The small molecule below binds the protein below.
Small molecule (SMILES): CC(=O)N[C@@H]1[C@@H](O)[C@H](O)[C@@H](CO)O[C@H]1O

Sequence of chain 29.E:
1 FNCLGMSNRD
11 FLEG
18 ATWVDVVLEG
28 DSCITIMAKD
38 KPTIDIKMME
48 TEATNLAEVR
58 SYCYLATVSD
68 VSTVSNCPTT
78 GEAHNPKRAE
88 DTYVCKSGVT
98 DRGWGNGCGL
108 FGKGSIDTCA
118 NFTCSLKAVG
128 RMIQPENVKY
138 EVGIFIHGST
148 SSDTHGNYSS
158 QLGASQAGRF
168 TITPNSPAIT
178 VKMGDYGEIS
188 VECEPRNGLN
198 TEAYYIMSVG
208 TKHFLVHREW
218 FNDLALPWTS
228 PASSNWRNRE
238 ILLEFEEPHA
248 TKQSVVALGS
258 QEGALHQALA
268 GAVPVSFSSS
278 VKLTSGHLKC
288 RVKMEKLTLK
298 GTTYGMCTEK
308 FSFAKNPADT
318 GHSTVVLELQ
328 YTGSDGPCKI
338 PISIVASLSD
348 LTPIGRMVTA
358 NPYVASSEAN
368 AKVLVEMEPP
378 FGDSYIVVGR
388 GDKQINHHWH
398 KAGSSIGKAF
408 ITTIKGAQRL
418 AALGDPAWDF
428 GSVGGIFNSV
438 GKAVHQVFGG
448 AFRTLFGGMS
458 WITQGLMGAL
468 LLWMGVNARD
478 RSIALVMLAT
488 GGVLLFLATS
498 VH

Binding-site contacts:
Ligand atom O5 contacts residue SER157 of chain 29.E at 3.9 Å.
Ligand atom C4 contacts residue ASN154 of chain 29.E at 4.2 Å.
Ligand atom C1 contacts residue SER157 of chain 29.E at 4.2 Å.
Ligand atom N2 contacts residue ASN154 of chain 29.E at 2.9 Å (h-bond).
Ligand atom O5 contacts residue ASN154 of chain 29.E at 2.4 Å (h-bond).
Ligand atom C8 contacts residue ASN154 of chain 29.E at 4.0 Å.
Ligand atom C5 contacts residue ASN154 of chain 29.E at 3.6 Å.
Ligand atom O7 contacts residue ASN154 of chain 29.E at 4.0 Å.
Ligand atom C1 contacts residue SER156 of chain 29.E at 4.5 Å.
Ligand atom C1 contacts residue ASN154 of chain 29.E at 1.4 Å.
Ligand atom C7 contacts residue ASN154 of chain 29.E at 3.6 Å.
Ligand atom C2 contacts residue ASN154 of chain 29.E at 2.5 Å.
Ligand atom C3 contacts residue ASN154 of chain 29.E at 3.8 Å.